The small molecule below binds the protein below.
Small molecule (SMILES): Nc1nc2c(ncn2[C@@H]2O[C@H](CO[P](=O)(O)O[P](=O)(O)OP(O)(O)=S)[C@@H](O)[C@H]2O)c(=O)[nH]1

Sequence of chain 1.E:
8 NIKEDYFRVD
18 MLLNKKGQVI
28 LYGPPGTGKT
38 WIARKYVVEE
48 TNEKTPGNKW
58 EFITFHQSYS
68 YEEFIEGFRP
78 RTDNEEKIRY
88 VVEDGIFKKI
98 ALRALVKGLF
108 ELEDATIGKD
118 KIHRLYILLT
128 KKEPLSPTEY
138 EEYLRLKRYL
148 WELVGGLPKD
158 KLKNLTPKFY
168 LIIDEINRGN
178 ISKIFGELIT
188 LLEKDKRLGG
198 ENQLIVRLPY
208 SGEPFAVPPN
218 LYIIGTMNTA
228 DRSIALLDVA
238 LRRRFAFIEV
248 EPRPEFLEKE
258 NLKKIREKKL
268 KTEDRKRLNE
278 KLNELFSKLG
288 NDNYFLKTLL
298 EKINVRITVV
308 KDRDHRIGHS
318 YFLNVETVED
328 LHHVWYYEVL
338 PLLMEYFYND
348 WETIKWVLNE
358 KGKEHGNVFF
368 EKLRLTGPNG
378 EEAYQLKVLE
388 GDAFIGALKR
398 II

Sequence of chain 1.D:
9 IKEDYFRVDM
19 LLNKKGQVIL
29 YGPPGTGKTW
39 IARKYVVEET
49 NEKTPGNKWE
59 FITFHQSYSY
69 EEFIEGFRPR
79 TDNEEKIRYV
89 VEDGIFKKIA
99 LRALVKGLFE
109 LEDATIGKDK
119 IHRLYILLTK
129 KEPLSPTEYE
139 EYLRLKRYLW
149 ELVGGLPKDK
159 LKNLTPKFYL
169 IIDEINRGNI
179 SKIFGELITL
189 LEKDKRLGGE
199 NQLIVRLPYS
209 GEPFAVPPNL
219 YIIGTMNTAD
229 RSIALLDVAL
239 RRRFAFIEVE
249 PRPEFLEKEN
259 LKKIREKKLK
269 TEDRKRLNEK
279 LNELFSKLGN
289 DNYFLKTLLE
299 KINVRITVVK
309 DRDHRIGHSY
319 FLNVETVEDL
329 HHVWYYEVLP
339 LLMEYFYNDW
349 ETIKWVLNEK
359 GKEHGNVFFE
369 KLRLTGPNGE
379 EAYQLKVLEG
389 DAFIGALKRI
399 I

Binding-site contacts:
Ligand atom O2A contacts residue GLU190 of chain 1.E at 3.5 Å (salt-bridge).
Ligand atom O3' contacts residue ASP192 of chain 1.E at 2.5 Å (salt-bridge).
Ligand atom O2G contacts residue ARG241 of chain 1.E at 3.1 Å (salt-bridge).
Ligand atom O2A contacts residue LYS193 of chain 1.E at 2.5 Å (salt-bridge).
Ligand atom C8 contacts residue GLY35 of chain 1.D at 3.6 Å.
Ligand atom N2 contacts residue ILE262 of chain 1.D at 3.4 Å.
Ligand atom N2 contacts residue TRP38 of chain 1.D at 3.4 Å.
Ligand atom O1A contacts residue LYS36 of chain 1.D at 3.5 Å (salt-bridge).
Ligand atom PA contacts residue LYS193 of chain 1.E at 3.5 Å.
Ligand atom S1G contacts residue LYS36 of chain 1.D at 3.5 Å (salt-bridge).
Ligand atom PB contacts residue THR34 of chain 1.D at 3.6 Å.
Ligand atom O2' contacts residue TRP38 of chain 1.D at 3.5 Å.
Ligand atom N7 contacts residue HIS316 of chain 1.D at 3.1 Å (h-bond).
Ligand atom O3B contacts residue ARG240 of chain 1.E at 3.6 Å.
Ligand atom C5' contacts residue SER317 of chain 1.D at 3.5 Å.
Ligand atom O1A contacts residue THR34 of chain 1.D at 3.4 Å (h-bond).
Ligand atom O3B contacts residue ARG241 of chain 1.E at 3.7 Å.
Ligand atom O1B contacts residue THR34 of chain 1.D at 3.1 Å (h-bond).
Ligand atom O2G contacts residue GLU172 of chain 1.D at 3.0 Å (salt-bridge).
Ligand atom C6 contacts residue TRP38 of chain 1.D at 3.5 Å (hydrophobic).
Ligand atom O6 contacts residue PHE253 of chain 1.D at 3.4 Å.
Ligand atom O2G contacts residue MG1 of chain 1.O at 2.2 Å.
Ligand atom O3' contacts residue ASN199 of chain 1.E at 3.4 Å (h-bond).
Ligand atom N2 contacts residue LYS265 of chain 1.D at 3.4 Å (salt-bridge).
Ligand atom O2' contacts residue ASN199 of chain 1.E at 3.4 Å (h-bond).
Ligand atom O1A contacts residue THR37 of chain 1.D at 3.3 Å (h-bond).
Ligand atom O1A contacts residue TRP38 of chain 1.D at 3.1 Å (h-bond).
Ligand atom C2 contacts residue TRP38 of chain 1.D at 3.5 Å (hydrophobic).
Ligand atom O2B contacts residue MG1 of chain 1.O at 2.8 Å.
Ligand atom O3G contacts residue ALA237 of chain 1.E at 3.5 Å (h-bond).
Ligand atom N7 contacts residue GLY35 of chain 1.D at 3.4 Å.
Ligand atom O3A contacts residue THR34 of chain 1.D at 2.9 Å (h-bond).
Ligand atom O1B contacts residue LYS36 of chain 1.D at 3.3 Å.
Ligand atom N1 contacts residue TRP38 of chain 1.D at 3.3 Å.
Ligand atom O3G contacts residue ARG241 of chain 1.E at 2.8 Å (salt-bridge).
Ligand atom PG contacts residue ARG241 of chain 1.E at 3.4 Å.
Ligand atom PA contacts residue THR34 of chain 1.D at 3.5 Å.
Ligand atom O5' contacts residue THR34 of chain 1.D at 3.5 Å (h-bond).
Ligand atom O2B contacts residue THR37 of chain 1.D at 2.8 Å (h-bond).
Ligand atom C5' contacts residue GLU190 of chain 1.E at 3.4 Å.